Binding-site contacts:
Ligand atom O3 contacts residue ARG189 of chain 1.A at 4.3 Å.
Ligand atom C1 contacts residue PHE188 of chain 1.A at 3.2 Å (hydrophobic).
Ligand atom C2 contacts residue ALA192 of chain 1.A at 4.0 Å (hydrophobic).
Ligand atom O6 contacts residue ARG189 of chain 1.A at 2.8 Å (salt-bridge).
Ligand atom O2 contacts residue GLU107 of chain 1.A at 3.9 Å.
Ligand atom O2 contacts residue PHE188 of chain 1.A at 4.2 Å.
Ligand atom C5 contacts residue LEU104 of chain 1.A at 4.5 Å (hydrophobic).
Ligand atom O3 contacts residue ALA192 of chain 1.A at 3.6 Å.
Ligand atom C6 contacts residue ARG189 of chain 1.A at 3.7 Å.
Ligand atom C6 contacts residue GLU100 of chain 1.A at 4.3 Å.
Ligand atom C5 contacts residue PHE188 of chain 1.A at 4.2 Å (hydrophobic).
Ligand atom O5 contacts residue ARG189 of chain 1.A at 3.3 Å.
Ligand atom O5 contacts residue PHE188 of chain 1.A at 3.2 Å.
Ligand atom C4 contacts residue ARG189 of chain 1.A at 4.2 Å.
Ligand atom O4 contacts residue LEU104 of chain 1.A at 4.3 Å.
Ligand atom O6 contacts residue GLY190 of chain 1.A at 4.2 Å.
Ligand atom C6 contacts residue LEU104 of chain 1.A at 3.9 Å (hydrophobic).
Ligand atom C5 contacts residue ARG189 of chain 1.A at 4.3 Å.
Ligand atom O5 contacts residue GLY190 of chain 1.A at 4.4 Å.
Ligand atom C2 contacts residue PHE188 of chain 1.A at 3.7 Å (hydrophobic).
Ligand atom C2 contacts residue GLY190 of chain 1.A at 3.8 Å.
Ligand atom C4 contacts residue ALA192 of chain 1.A at 3.8 Å (hydrophobic).
Ligand atom O6 contacts residue PHE188 of chain 1.A at 3.5 Å.
Ligand atom C6 contacts residue PHE188 of chain 1.A at 4.0 Å (hydrophobic).
Ligand atom O2 contacts residue ARG189 of chain 1.A at 4.4 Å.
Ligand atom C2 contacts residue ARG189 of chain 1.A at 3.7 Å.
Ligand atom O6 contacts residue ARG312 of chain 1.A at 3.1 Å (salt-bridge).
Ligand atom C1 contacts residue GLY190 of chain 1.A at 3.7 Å.
Ligand atom C3 contacts residue ALA192 of chain 1.A at 4.0 Å (hydrophobic).
Ligand atom O2 contacts residue LEU104 of chain 1.A at 3.6 Å.
Ligand atom C1 contacts residue ARG189 of chain 1.A at 4.0 Å.
Ligand atom O6 contacts residue ALA192 of chain 1.A at 4.3 Å.
Ligand atom O3 contacts residue GLU107 of chain 1.A at 3.5 Å (salt-bridge).
Ligand atom C3 contacts residue GLU107 of chain 1.A at 4.3 Å.
Ligand atom C6 contacts residue ARG312 of chain 1.A at 3.7 Å.
Ligand atom O2 contacts residue GLY190 of chain 1.A at 3.9 Å.
Ligand atom O1 contacts residue PHE188 of chain 1.A at 4.3 Å.

The small molecule below binds the protein below.
Small molecule (SMILES): OC[C@H]1O[C@H](O[C@H]2O[C@H](CO)[C@@H](O)[C@H](O)[C@H]2O)[C@H](O)[C@@H](O)[C@@H]1O

Sequence of chain 1.A:
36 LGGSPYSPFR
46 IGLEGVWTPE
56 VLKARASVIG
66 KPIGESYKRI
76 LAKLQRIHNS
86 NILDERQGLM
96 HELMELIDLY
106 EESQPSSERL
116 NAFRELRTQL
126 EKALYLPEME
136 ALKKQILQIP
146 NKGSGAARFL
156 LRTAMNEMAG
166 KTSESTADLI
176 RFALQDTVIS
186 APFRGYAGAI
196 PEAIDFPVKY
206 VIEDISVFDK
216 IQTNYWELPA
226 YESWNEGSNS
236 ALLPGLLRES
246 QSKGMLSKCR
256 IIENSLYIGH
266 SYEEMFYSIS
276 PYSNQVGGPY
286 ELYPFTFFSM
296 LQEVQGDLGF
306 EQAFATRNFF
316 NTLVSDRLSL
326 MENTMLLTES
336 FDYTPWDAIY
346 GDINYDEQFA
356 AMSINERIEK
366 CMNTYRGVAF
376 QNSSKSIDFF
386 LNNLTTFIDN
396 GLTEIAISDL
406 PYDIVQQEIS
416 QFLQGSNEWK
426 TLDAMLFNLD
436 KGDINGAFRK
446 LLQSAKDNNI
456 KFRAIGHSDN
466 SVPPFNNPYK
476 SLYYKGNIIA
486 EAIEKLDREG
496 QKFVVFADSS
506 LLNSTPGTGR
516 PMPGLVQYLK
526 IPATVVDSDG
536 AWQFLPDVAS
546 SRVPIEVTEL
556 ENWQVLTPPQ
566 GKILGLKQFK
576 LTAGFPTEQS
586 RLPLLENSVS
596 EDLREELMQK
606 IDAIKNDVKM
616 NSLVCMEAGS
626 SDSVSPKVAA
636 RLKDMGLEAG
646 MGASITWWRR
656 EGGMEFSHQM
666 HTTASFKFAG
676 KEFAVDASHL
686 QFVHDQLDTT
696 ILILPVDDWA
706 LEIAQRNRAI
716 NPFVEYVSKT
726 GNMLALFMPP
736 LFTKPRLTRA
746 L